The small molecule below binds the protein below.
Small molecule (SMILES): Cc1ccc(O)c(O)c1

Binding-site contacts:
Ligand atom C1 contacts residue TRP193 of chain 1.B at 3.5 Å (hydrophobic).
Ligand atom C contacts residue TRP193 of chain 1.B at 3.3 Å (hydrophobic).
Ligand atom C3 contacts residue HIS216 of chain 1.B at 4.1 Å.
Ligand atom C3 contacts residue HIS248 of chain 1.B at 3.6 Å.
Ligand atom O3 contacts residue LEU156 of chain 1.B at 4.0 Å.
Ligand atom C4 contacts residue GLU267 of chain 1.B at 4.0 Å.
Ligand atom C3 contacts residue TYR257 of chain 1.B at 3.5 Å (hydrophobic).
Ligand atom O4 contacts residue HIS154 of chain 1.B at 3.4 Å (h-bond).
Ligand atom C4 contacts residue FE1 of chain 1.G at 3.3 Å.
Ligand atom C1 contacts residue HIS248 of chain 1.B at 3.7 Å.
Ligand atom O3 contacts residue GLU267 of chain 1.B at 3.6 Å (salt-bridge).
Ligand atom O3 contacts residue HIS216 of chain 1.B at 2.9 Å (h-bond).
Ligand atom O4 contacts residue FE1 of chain 1.G at 2.8 Å.
Ligand atom C2 contacts residue TYR257 of chain 1.B at 3.2 Å (hydrophobic).
Ligand atom O4 contacts residue HIS201 of chain 1.B at 3.3 Å (h-bond).
Ligand atom C4 contacts residue HIS248 of chain 1.B at 3.4 Å.
Ligand atom C4 contacts residue HIS201 of chain 1.B at 4.0 Å.
Ligand atom C6 contacts residue VAL250 of chain 1.B at 3.7 Å (hydrophobic).
Ligand atom O3 contacts residue HIS154 of chain 1.B at 3.8 Å.
Ligand atom C5 contacts residue TRP193 of chain 1.B at 3.8 Å (hydrophobic).
Ligand atom O3 contacts residue HIS248 of chain 1.B at 4.2 Å.
Ligand atom C4 contacts residue TRP193 of chain 1.B at 4.0 Å (hydrophobic).
Ligand atom C4 contacts residue THR251 of chain 1.B at 4.2 Å.
Ligand atom C3 contacts residue TRP193 of chain 1.B at 4.1 Å (hydrophobic).
Ligand atom O3 contacts residue TYR257 of chain 1.B at 3.2 Å (h-bond).
Ligand atom C6 contacts residue TRP193 of chain 1.B at 3.7 Å (hydrophobic).
Ligand atom O4 contacts residue GLU267 of chain 1.B at 3.4 Å (salt-bridge).
Ligand atom C5 contacts residue THR251 of chain 1.B at 3.3 Å.
Ligand atom O3 contacts residue FE1 of chain 1.G at 1.9 Å.
Ligand atom C3 contacts residue FE1 of chain 1.G at 2.9 Å.
Ligand atom O4 contacts residue HIS248 of chain 1.B at 3.8 Å.
Ligand atom C2 contacts residue HIS248 of chain 1.B at 3.8 Å.
Ligand atom C2 contacts residue FE1 of chain 1.G at 4.2 Å.
Ligand atom C6 contacts residue HIS248 of chain 1.B at 3.6 Å.
Ligand atom C3 contacts residue GLU267 of chain 1.B at 4.1 Å.
Ligand atom C5 contacts residue HIS248 of chain 1.B at 3.4 Å.
Ligand atom C2 contacts residue LEU156 of chain 1.B at 3.9 Å (hydrophobic).
Ligand atom C5 contacts residue VAL250 of chain 1.B at 3.6 Å (hydrophobic).
Ligand atom C6 contacts residue THR251 of chain 1.B at 4.0 Å.
Ligand atom C2 contacts residue TRP193 of chain 1.B at 4.0 Å (hydrophobic).

Sequence of chain 1.B:
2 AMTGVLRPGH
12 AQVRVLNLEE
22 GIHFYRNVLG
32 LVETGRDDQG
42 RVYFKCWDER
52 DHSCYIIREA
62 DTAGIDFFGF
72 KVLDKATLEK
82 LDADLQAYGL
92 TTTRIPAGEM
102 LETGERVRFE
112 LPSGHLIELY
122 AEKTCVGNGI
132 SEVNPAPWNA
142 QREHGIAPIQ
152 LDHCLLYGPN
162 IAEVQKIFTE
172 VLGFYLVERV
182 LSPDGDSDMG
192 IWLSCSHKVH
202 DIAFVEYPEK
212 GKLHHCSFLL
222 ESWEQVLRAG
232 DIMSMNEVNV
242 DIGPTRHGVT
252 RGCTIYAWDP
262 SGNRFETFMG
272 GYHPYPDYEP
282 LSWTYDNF